Sequence of chain 5.E:
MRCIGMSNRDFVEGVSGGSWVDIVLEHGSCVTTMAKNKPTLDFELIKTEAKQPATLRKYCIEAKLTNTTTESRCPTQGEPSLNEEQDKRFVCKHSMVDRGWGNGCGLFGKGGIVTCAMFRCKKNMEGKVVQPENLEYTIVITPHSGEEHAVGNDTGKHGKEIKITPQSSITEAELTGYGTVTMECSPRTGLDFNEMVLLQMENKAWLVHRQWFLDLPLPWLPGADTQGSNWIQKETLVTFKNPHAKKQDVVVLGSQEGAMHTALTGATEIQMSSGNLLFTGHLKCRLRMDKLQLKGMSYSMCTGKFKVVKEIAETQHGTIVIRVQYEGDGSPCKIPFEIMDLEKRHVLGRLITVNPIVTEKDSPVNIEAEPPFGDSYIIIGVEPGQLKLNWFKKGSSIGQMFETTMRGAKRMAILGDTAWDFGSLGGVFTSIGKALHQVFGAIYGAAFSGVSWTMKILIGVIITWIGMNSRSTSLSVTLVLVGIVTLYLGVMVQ

Sequence of chain 2.E:
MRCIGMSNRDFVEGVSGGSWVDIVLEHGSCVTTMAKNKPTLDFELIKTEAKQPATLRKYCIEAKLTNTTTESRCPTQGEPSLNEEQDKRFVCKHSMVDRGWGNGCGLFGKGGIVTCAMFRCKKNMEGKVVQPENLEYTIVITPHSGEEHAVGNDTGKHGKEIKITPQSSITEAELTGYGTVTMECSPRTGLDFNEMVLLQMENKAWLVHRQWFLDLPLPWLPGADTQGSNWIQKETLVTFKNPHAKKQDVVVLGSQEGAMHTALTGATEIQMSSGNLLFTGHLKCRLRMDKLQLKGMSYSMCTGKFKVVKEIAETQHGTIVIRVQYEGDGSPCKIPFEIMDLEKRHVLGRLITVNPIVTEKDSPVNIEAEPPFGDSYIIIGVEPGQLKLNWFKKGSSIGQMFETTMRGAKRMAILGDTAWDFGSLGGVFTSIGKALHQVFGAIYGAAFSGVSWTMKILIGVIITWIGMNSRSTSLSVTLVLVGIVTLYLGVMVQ

Binding-site contacts:
Ligand atom O5 contacts residue HIS158 of chain 2.E at 3.1 Å.
Ligand atom C1 contacts residue HIS158 of chain 2.E at 3.8 Å.
Ligand atom O5 contacts residue GLY156 of chain 2.E at 4.3 Å.
Ligand atom C1 contacts residue ASN153 of chain 2.E at 1.4 Å.
Ligand atom O3 contacts residue HIS149 of chain 2.E at 4.1 Å.
Ligand atom C6 contacts residue THR155 of chain 2.E at 4.4 Å.
Ligand atom C5 contacts residue HIS158 of chain 2.E at 4.3 Å.
Ligand atom C3 contacts residue ASN153 of chain 2.E at 3.8 Å.
Ligand atom O7 contacts residue ASN153 of chain 2.E at 3.8 Å.
Ligand atom C2 contacts residue HIS149 of chain 2.E at 3.6 Å.
Ligand atom C2 contacts residue ASN153 of chain 2.E at 2.5 Å.
Ligand atom C1 contacts residue THR155 of chain 2.E at 3.9 Å.
Ligand atom O7 contacts residue THR155 of chain 2.E at 4.1 Å.
Ligand atom O5 contacts residue THR155 of chain 2.E at 3.8 Å.
Ligand atom C8 contacts residue GLY102 of chain 5.E at 4.2 Å.
Ligand atom O5 contacts residue ASN153 of chain 2.E at 2.4 Å (h-bond).
Ligand atom C5 contacts residue ASN153 of chain 2.E at 3.7 Å.
Ligand atom C6 contacts residue HIS158 of chain 2.E at 4.3 Å.
Ligand atom C5 contacts residue THR155 of chain 2.E at 3.9 Å.
Ligand atom C1 contacts residue HIS149 of chain 2.E at 4.2 Å.
Ligand atom N2 contacts residue ASN153 of chain 2.E at 2.9 Å (h-bond).
Ligand atom N2 contacts residue HIS149 of chain 2.E at 3.4 Å.
Ligand atom O6 contacts residue HIS158 of chain 2.E at 3.8 Å.
Ligand atom C6 contacts residue LYS157 of chain 2.E at 4.2 Å.
Ligand atom O6 contacts residue LYS157 of chain 2.E at 4.2 Å.
Ligand atom C4 contacts residue ASN153 of chain 2.E at 4.2 Å.
Ligand atom C7 contacts residue ASN153 of chain 2.E at 3.5 Å.

The small molecule below binds the protein below.
Small molecule (SMILES): CC(=O)N[C@@H]1[C@@H](O)[C@H](O)[C@@H](CO)O[C@H]1O